Binding-site contacts:
Ligand atom O1 contacts residue PRO27 of chain 1.C at 3.7 Å.
Ligand atom C6 contacts residue PRO27 of chain 1.C at 4.2 Å (hydrophobic).
Ligand atom C3 contacts residue PRO27 of chain 1.C at 3.7 Å (hydrophobic).
Ligand atom C8 contacts residue PRO27 of chain 1.C at 4.2 Å (hydrophobic).
Ligand atom C contacts residue PHE49 of chain 1.C at 3.4 Å (hydrophobic).
Ligand atom C contacts residue NA1 of chain 1.O at 3.4 Å.
Ligand atom C8 contacts residue LEU29 of chain 1.A at 3.8 Å (hydrophobic).
Ligand atom N contacts residue PRO27 of chain 1.C at 3.6 Å.
Ligand atom C1 contacts residue HIS24 of chain 1.C at 4.3 Å.
Ligand atom O1 contacts residue THR26 of chain 1.C at 3.6 Å.
Ligand atom C2 contacts residue THR30 of chain 1.A at 3.9 Å.
Ligand atom C1 contacts residue THR30 of chain 1.A at 3.3 Å.
Ligand atom C5 contacts residue PRO27 of chain 1.C at 3.9 Å (hydrophobic).
Ligand atom O1 contacts residue PHE49 of chain 1.C at 4.1 Å.
Ligand atom C contacts residue THR30 of chain 1.A at 3.2 Å.
Ligand atom S contacts residue HIS24 of chain 1.C at 4.2 Å.
Ligand atom C7 contacts residue VAL28 of chain 1.A at 3.4 Å (hydrophobic).
Ligand atom N contacts residue LEU25 of chain 1.C at 3.0 Å (h-bond).
Ligand atom S contacts residue THR30 of chain 1.A at 3.8 Å.
Ligand atom S contacts residue PHE49 of chain 1.C at 4.0 Å.
Ligand atom O contacts residue THR30 of chain 1.A at 3.9 Å.
Ligand atom C contacts residue HIS24 of chain 1.C at 3.5 Å.
Ligand atom O1 contacts residue LEU25 of chain 1.C at 4.0 Å.
Ligand atom C4 contacts residue LEU25 of chain 1.C at 3.4 Å (hydrophobic).
Ligand atom C8 contacts residue VAL28 of chain 1.A at 4.2 Å (hydrophobic).
Ligand atom S contacts residue PRO27 of chain 1.C at 4.1 Å.
Ligand atom S contacts residue NA1 of chain 1.O at 3.4 Å (h-bond).
Ligand atom N1 contacts residue LEU29 of chain 1.A at 3.7 Å.
Ligand atom O contacts residue PRO27 of chain 1.C at 3.5 Å.
Ligand atom C2 contacts residue PRO27 of chain 1.C at 4.1 Å (hydrophobic).
Ligand atom C1 contacts residue NA1 of chain 1.O at 4.1 Å.
Ligand atom N1 contacts residue THR30 of chain 1.A at 3.6 Å.
Ligand atom O contacts residue PHE49 of chain 1.C at 3.5 Å.
Ligand atom O1 contacts residue HIS24 of chain 1.C at 3.3 Å.
Ligand atom C4 contacts residue PRO27 of chain 1.C at 3.8 Å (hydrophobic).
Ligand atom N1 contacts residue VAL28 of chain 1.A at 4.2 Å.
Ligand atom C2 contacts residue LEU25 of chain 1.C at 4.3 Å (hydrophobic).
Ligand atom C7 contacts residue LEU29 of chain 1.A at 3.7 Å (hydrophobic).
Ligand atom O contacts residue NA1 of chain 1.O at 2.4 Å (h-bond).
Ligand atom C3 contacts residue LEU25 of chain 1.C at 3.5 Å (hydrophobic).

Sequence of chain 1.A:
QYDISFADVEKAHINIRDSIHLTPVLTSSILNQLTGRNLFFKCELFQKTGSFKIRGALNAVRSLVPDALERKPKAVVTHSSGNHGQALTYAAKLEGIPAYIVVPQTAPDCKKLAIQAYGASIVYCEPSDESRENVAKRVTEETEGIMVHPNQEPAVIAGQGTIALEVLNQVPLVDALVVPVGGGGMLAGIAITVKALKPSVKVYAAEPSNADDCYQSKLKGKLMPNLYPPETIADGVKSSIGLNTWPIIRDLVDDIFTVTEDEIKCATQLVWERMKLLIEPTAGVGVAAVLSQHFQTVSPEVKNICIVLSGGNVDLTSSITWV

A protein and the small-molecule ligand that binds it are described below.
Small molecule (SMILES): CS(=O)(=O)Cc1nc2ccccc2[nH]1

Sequence of chain 1.C:
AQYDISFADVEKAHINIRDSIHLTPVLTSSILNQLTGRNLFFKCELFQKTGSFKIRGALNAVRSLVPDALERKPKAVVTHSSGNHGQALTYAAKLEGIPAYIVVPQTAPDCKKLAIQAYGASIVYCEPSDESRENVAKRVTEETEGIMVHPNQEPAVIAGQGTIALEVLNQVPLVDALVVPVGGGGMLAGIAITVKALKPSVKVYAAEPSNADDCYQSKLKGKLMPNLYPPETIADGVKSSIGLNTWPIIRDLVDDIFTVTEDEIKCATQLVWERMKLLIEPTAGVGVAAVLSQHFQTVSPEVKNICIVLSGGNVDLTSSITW